This protein binds this small molecule.
Small molecule (SMILES): CCCCCCCCCCCC[N+](C)(C)CCCS(=O)(=O)O

Sequence of chain 33.A:
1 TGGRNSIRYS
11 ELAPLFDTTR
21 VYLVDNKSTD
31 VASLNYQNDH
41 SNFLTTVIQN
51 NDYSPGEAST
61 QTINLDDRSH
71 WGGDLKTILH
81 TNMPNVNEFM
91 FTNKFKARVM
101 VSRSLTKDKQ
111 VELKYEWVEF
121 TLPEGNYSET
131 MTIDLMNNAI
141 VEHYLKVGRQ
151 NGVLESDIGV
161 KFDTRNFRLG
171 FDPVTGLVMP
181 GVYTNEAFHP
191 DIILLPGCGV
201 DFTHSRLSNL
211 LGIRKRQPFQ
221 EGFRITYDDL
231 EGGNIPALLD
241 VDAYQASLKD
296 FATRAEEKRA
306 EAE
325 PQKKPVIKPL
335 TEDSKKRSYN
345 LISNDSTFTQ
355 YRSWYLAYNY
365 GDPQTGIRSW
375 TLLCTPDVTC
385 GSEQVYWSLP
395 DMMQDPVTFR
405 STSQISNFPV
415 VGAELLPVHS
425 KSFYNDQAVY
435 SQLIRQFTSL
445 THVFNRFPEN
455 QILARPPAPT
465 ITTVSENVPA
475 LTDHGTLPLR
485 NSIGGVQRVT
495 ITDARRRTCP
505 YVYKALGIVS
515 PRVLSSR

Binding-site contacts:
Ligand atom O1S contacts residue GLY222 of chain 33.A at 3.0 Å (h-bond).
Ligand atom S1 contacts residue TRP374 of chain 33.A at 4.4 Å.
Ligand atom C3 contacts residue TRP374 of chain 33.A at 4.0 Å (hydrophobic).
Ligand atom O1S contacts residue LYS215 of chain 33.A at 3.9 Å.
Ligand atom C1 contacts residue TRP374 of chain 33.A at 3.3 Å (hydrophobic).
Ligand atom O1S contacts residue PHE223 of chain 33.A at 3.2 Å.
Ligand atom C3 contacts residue ASP229 of chain 33.A at 4.4 Å.
Ligand atom O1S contacts residue TRP374 of chain 33.A at 4.0 Å.
Ligand atom C2 contacts residue TRP374 of chain 33.A at 4.0 Å (hydrophobic).
Ligand atom C1 contacts residue ARG224 of chain 33.A at 4.1 Å.
Ligand atom O1S contacts residue ARG224 of chain 33.A at 2.9 Å (salt-bridge).
Ligand atom O2S contacts residue GLY222 of chain 33.A at 3.4 Å (h-bond).
Ligand atom O3S contacts residue ARG224 of chain 33.A at 3.8 Å.
Ligand atom C2 contacts residue ARG224 of chain 33.A at 4.0 Å.
Ligand atom S1 contacts residue LYS215 of chain 33.A at 4.1 Å.
Ligand atom S1 contacts residue GLY222 of chain 33.A at 3.8 Å.
Ligand atom O2S contacts residue LYS215 of chain 33.A at 3.1 Å (salt-bridge).
Ligand atom S1 contacts residue ARG224 of chain 33.A at 4.0 Å.
Ligand atom N1 contacts residue TRP374 of chain 33.A at 3.5 Å.